Sequence of chain 1.B:
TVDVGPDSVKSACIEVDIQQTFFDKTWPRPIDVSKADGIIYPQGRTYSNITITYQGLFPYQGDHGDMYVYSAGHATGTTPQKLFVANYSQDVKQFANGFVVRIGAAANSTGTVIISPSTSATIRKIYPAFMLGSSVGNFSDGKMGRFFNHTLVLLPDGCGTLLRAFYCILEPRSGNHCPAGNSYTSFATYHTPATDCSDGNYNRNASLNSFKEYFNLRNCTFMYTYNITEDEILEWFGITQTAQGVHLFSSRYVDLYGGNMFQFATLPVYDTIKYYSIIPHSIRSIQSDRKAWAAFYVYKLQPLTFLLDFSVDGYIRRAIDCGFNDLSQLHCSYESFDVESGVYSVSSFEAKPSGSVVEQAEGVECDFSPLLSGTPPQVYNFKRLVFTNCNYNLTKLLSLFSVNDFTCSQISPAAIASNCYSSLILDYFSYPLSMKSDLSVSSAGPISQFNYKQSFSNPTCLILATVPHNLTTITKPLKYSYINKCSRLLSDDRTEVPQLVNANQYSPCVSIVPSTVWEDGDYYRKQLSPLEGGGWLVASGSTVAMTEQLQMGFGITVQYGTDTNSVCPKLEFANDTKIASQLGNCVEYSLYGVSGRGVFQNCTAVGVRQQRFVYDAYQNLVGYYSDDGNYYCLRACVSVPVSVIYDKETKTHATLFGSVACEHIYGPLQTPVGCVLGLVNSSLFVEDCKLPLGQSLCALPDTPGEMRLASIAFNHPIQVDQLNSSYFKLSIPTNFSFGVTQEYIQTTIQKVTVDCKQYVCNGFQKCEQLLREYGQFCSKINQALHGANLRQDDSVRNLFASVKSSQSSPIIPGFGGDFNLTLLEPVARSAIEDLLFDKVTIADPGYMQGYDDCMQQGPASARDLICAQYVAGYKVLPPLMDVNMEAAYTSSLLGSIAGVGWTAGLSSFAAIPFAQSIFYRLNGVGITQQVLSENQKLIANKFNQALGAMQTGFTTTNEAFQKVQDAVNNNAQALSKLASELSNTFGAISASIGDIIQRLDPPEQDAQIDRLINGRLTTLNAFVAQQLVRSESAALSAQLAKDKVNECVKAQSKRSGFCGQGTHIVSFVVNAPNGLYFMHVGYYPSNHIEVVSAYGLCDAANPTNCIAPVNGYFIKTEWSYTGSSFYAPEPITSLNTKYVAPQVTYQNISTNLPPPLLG

The small molecule below binds the protein below.
Small molecule (SMILES): CC(=O)N[C@@H]1[C@@H](O)[C@H](O)[C@@H](CO)O[C@H]1O

Binding-site contacts:
Ligand atom C4 contacts residue ASN788 of chain 1.B at 4.3 Å.
Ligand atom C8 contacts residue ASN788 of chain 1.B at 3.8 Å.
Ligand atom C5 contacts residue ASN788 of chain 1.B at 3.8 Å.
Ligand atom O5 contacts residue ASN788 of chain 1.B at 2.4 Å (h-bond).
Ligand atom C2 contacts residue ASN788 of chain 1.B at 2.5 Å.
Ligand atom C7 contacts residue ASN788 of chain 1.B at 3.6 Å.
Ligand atom O7 contacts residue ASN788 of chain 1.B at 3.5 Å (h-bond).
Ligand atom C3 contacts residue ASN788 of chain 1.B at 3.9 Å.
Ligand atom C1 contacts residue ASN788 of chain 1.B at 1.5 Å.
Ligand atom N2 contacts residue ASN788 of chain 1.B at 2.9 Å (h-bond).